Sequence of chain 1.B:
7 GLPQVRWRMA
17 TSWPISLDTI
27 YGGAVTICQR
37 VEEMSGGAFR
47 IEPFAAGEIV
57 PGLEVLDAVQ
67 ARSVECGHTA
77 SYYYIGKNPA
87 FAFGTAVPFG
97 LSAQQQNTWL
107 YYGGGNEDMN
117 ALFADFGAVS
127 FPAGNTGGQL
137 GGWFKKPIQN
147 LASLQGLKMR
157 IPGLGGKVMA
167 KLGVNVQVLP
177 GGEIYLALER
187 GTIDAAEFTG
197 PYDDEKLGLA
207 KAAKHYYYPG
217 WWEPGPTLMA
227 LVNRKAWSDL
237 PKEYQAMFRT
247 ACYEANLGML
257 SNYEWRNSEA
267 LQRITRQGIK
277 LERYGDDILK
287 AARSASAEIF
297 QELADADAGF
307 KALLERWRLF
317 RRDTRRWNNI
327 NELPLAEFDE

Binding-site contacts:
Ligand atom C01 contacts residue LEU224 of chain 1.B at 4.3 Å (hydrophobic).
Ligand atom O08 contacts residue PHE194 of chain 1.B at 3.8 Å.
Ligand atom C03 contacts residue TYR79 of chain 1.B at 3.6 Å (hydrophobic).
Ligand atom O05 contacts residue TYR78 of chain 1.B at 3.5 Å (h-bond).
Ligand atom C06 contacts residue TYR78 of chain 1.B at 4.5 Å (hydrophobic).
Ligand atom O07 contacts residue PRO158 of chain 1.B at 3.8 Å.
Ligand atom O08 contacts residue PRO158 of chain 1.B at 4.2 Å.
Ligand atom O07 contacts residue CA1 of chain 1.H at 2.6 Å.
Ligand atom C04 contacts residue PHE194 of chain 1.B at 3.8 Å (hydrophobic).
Ligand atom O05 contacts residue THR195 of chain 1.B at 4.0 Å.
Ligand atom C06 contacts residue PRO158 of chain 1.B at 4.2 Å (hydrophobic).
Ligand atom O07 contacts residue GLU219 of chain 1.B at 4.0 Å.
Ligand atom C04 contacts residue GLU219 of chain 1.B at 3.8 Å.
Ligand atom C01 contacts residue THR132 of chain 1.B at 4.2 Å.
Ligand atom O05 contacts residue GLU219 of chain 1.B at 2.9 Å (salt-bridge).
Ligand atom C06 contacts residue ARG156 of chain 1.B at 3.9 Å.
Ligand atom O05 contacts residue GLN135 of chain 1.B at 3.3 Å (h-bond).
Ligand atom C01 contacts residue GLU219 of chain 1.B at 4.0 Å.
Ligand atom O05 contacts residue PHE194 of chain 1.B at 3.4 Å (h-bond).
Ligand atom O07 contacts residue PHE194 of chain 1.B at 3.0 Å (h-bond).
Ligand atom C04 contacts residue TYR78 of chain 1.B at 3.6 Å (hydrophobic).
Ligand atom O08 contacts residue ARG156 of chain 1.B at 3.3 Å (salt-bridge).
Ligand atom C02 contacts residue TYR79 of chain 1.B at 4.2 Å (hydrophobic).
Ligand atom O07 contacts residue GLU193 of chain 1.B at 2.7 Å (salt-bridge).
Ligand atom C06 contacts residue PHE194 of chain 1.B at 3.6 Å (hydrophobic).
Ligand atom C02 contacts residue ILE26 of chain 1.B at 4.4 Å (hydrophobic).
Ligand atom C02 contacts residue TYR78 of chain 1.B at 4.1 Å (hydrophobic).
Ligand atom C04 contacts residue THR195 of chain 1.B at 4.4 Å.
Ligand atom C06 contacts residue GLU193 of chain 1.B at 4.0 Å.
Ligand atom C06 contacts residue CA1 of chain 1.H at 3.3 Å.
Ligand atom C01 contacts residue TYR78 of chain 1.B at 3.6 Å (hydrophobic).
Ligand atom C04 contacts residue CA1 of chain 1.H at 3.2 Å.
Ligand atom C04 contacts residue GLN135 of chain 1.B at 4.4 Å.
Ligand atom C01 contacts residue GLN135 of chain 1.B at 4.0 Å.
Ligand atom O07 contacts residue ARG156 of chain 1.B at 3.2 Å (salt-bridge).
Ligand atom C02 contacts residue THR195 of chain 1.B at 4.4 Å.
Ligand atom O05 contacts residue CA1 of chain 1.H at 2.4 Å.
Ligand atom C02 contacts residue GLN135 of chain 1.B at 4.4 Å.
Ligand atom C03 contacts residue TYR78 of chain 1.B at 3.4 Å (hydrophobic).
Ligand atom C03 contacts residue GLU219 of chain 1.B at 4.3 Å.

This protein binds this small molecule.
Small molecule (SMILES): CCCC(=O)C(=O)O